Binding-site contacts:
Ligand atom C5 contacts residue ASN709 of chain 1.G at 3.8 Å.
Ligand atom C7 contacts residue ASN709 of chain 1.G at 3.2 Å.
Ligand atom N2 contacts residue ASN709 of chain 1.G at 2.9 Å (h-bond).
Ligand atom C3 contacts residue ASN709 of chain 1.G at 3.9 Å.
Ligand atom C4 contacts residue ASN709 of chain 1.G at 4.3 Å.
Ligand atom C1 contacts residue ASN709 of chain 1.G at 1.5 Å.
Ligand atom C8 contacts residue ASN710 of chain 1.G at 4.3 Å.
Ligand atom C2 contacts residue ASN709 of chain 1.G at 2.5 Å.
Ligand atom O5 contacts residue ASP796 of chain 1.D at 4.5 Å.
Ligand atom C8 contacts residue GLY1131 of chain 1.G at 3.8 Å.
Ligand atom O7 contacts residue ASN709 of chain 1.G at 3.1 Å (h-bond).
Ligand atom C8 contacts residue ASN709 of chain 1.G at 3.9 Å.
Ligand atom O5 contacts residue ASN709 of chain 1.G at 2.4 Å (h-bond).

Sequence of chain 1.G:
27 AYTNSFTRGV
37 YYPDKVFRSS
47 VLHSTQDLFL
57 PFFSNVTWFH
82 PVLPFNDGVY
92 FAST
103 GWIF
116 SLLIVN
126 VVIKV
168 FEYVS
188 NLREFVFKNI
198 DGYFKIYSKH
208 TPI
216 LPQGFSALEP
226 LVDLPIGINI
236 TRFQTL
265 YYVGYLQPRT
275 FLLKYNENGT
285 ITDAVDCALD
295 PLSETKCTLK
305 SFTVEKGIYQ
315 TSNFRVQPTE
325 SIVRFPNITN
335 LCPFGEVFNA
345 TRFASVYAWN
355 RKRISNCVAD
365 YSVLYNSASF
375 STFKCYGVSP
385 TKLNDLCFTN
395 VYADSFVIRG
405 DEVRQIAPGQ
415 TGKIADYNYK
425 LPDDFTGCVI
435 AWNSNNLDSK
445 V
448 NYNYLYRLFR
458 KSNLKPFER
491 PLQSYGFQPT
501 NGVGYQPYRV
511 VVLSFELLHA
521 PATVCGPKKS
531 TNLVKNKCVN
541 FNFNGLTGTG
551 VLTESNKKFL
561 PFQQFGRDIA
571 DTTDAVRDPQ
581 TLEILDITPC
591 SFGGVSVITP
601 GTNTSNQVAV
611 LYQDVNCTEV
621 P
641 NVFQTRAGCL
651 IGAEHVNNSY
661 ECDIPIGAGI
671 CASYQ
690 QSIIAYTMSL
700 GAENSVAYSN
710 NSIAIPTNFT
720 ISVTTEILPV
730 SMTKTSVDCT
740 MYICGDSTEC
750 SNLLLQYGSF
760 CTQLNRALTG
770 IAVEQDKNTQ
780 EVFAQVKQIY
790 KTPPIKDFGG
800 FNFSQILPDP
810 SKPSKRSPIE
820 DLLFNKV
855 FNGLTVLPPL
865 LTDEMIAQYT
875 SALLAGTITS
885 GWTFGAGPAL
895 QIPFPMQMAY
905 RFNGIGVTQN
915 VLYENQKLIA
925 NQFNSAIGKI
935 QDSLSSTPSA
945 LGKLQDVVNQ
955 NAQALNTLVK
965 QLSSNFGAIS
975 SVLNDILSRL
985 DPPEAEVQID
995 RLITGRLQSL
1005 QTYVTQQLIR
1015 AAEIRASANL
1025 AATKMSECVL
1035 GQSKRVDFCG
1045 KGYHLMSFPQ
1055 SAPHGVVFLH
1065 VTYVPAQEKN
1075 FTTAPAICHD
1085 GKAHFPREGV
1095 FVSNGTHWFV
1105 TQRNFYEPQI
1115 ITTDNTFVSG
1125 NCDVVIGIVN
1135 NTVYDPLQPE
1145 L

Sequence of chain 1.D:
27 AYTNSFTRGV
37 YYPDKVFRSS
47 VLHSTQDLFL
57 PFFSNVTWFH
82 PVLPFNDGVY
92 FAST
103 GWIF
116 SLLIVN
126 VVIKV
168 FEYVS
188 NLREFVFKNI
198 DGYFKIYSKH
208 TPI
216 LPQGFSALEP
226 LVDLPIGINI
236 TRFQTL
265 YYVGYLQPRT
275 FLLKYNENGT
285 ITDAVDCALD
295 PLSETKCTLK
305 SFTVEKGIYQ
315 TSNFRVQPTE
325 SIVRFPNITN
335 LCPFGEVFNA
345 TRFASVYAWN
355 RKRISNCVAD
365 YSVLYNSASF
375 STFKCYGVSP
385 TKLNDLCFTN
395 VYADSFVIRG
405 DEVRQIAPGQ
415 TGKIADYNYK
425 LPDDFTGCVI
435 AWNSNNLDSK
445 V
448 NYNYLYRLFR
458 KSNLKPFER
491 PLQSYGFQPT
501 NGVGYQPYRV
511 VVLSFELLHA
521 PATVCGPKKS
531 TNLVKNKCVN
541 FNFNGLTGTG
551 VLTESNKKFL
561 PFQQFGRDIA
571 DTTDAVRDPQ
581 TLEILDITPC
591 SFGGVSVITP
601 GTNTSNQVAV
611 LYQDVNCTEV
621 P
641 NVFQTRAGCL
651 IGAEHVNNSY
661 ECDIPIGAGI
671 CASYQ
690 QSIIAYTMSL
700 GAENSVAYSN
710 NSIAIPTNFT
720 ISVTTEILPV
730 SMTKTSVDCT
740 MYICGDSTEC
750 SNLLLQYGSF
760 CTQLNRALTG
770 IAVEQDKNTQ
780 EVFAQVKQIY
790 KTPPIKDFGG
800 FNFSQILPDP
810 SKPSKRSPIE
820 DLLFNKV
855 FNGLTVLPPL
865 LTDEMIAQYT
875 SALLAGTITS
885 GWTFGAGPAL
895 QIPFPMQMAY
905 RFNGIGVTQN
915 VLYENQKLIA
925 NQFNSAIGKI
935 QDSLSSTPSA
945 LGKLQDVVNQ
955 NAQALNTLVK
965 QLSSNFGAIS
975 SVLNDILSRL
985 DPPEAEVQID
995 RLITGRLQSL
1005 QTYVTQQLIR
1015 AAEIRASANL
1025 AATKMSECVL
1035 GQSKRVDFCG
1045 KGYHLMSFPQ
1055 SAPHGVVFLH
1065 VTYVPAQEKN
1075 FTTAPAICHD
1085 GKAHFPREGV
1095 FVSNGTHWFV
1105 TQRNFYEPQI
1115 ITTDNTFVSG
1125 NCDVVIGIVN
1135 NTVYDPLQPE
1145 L

A protein and the small-molecule ligand that binds it are described below.
Small molecule (SMILES): CC(=O)N[C@@H]1[C@@H](O)[C@H](O)[C@@H](CO)O[C@H]1O